The protein below binds the small molecule below.
Small molecule (SMILES): Nc1ncnc2c1ncn2[C@@H]1O[C@H](CO[P](=O)(O)O[P](=O)(O)NP(=O)(O)O)[C@@H](O)[C@H]1O

Sequence of chain 1.M:
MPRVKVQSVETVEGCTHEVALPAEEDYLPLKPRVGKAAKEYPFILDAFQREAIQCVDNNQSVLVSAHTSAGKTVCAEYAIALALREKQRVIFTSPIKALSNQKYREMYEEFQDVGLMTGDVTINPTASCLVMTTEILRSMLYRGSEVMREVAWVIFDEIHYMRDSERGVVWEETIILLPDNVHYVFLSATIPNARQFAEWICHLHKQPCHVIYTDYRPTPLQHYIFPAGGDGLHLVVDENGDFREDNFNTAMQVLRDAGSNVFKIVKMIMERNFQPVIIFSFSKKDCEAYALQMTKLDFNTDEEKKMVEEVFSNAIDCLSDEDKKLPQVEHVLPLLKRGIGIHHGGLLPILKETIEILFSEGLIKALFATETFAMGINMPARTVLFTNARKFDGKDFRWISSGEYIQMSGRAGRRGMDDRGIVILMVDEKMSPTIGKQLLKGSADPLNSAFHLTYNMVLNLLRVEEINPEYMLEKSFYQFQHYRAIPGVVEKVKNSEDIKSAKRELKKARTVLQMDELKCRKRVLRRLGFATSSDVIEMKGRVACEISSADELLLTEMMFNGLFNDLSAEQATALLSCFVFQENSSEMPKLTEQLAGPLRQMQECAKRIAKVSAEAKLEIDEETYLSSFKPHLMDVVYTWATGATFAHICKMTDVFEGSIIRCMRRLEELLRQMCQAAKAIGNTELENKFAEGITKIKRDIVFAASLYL

Binding-site contacts:
Ligand atom C8 contacts residue PHE141 of chain 1.M at 4.3 Å (hydrophobic).
Ligand atom N3B contacts residue SER167 of chain 1.M at 4.0 Å.
Ligand atom O1B contacts residue THR171 of chain 1.M at 3.2 Å (h-bond).
Ligand atom O2A contacts residue ASN493 of chain 1.M at 3.2 Å.
Ligand atom N7 contacts residue GLN147 of chain 1.M at 4.1 Å.
Ligand atom C2 contacts residue ARG530 of chain 1.M at 3.5 Å.
Ligand atom C5 contacts residue ARG530 of chain 1.M at 3.7 Å.
Ligand atom O1A contacts residue ASN493 of chain 1.M at 2.8 Å (h-bond).
Ligand atom C1' contacts residue ARG530 of chain 1.M at 4.1 Å.
Ligand atom C6 contacts residue ARG530 of chain 1.M at 3.8 Å.
Ligand atom O3A contacts residue GLY169 of chain 1.M at 4.1 Å.
Ligand atom N7 contacts residue GLY169 of chain 1.M at 3.4 Å.
Ligand atom N6 contacts residue ARG530 of chain 1.M at 4.3 Å.
Ligand atom N6 contacts residue GLN147 of chain 1.M at 3.9 Å.
Ligand atom C4 contacts residue PHE141 of chain 1.M at 4.0 Å (hydrophobic).
Ligand atom N7 contacts residue ARG530 of chain 1.M at 4.1 Å.
Ligand atom O2B contacts residue THR171 of chain 1.M at 2.1 Å (h-bond).
Ligand atom PB contacts residue LYS170 of chain 1.M at 4.0 Å.
Ligand atom C8 contacts residue GLY169 of chain 1.M at 3.8 Å.
Ligand atom PB contacts residue GLY169 of chain 1.M at 4.2 Å.
Ligand atom C2 contacts residue PHE141 of chain 1.M at 4.1 Å (hydrophobic).
Ligand atom C8 contacts residue ARG530 of chain 1.M at 4.2 Å.
Ligand atom N6 contacts residue PHE141 of chain 1.M at 3.1 Å.
Ligand atom N9 contacts residue ARG530 of chain 1.M at 3.7 Å.
Ligand atom PA contacts residue ASN493 of chain 1.M at 3.8 Å.
Ligand atom C4 contacts residue ARG530 of chain 1.M at 3.3 Å.
Ligand atom N3B contacts residue THR166 of chain 1.M at 3.9 Å.
Ligand atom PB contacts residue THR171 of chain 1.M at 3.3 Å.
Ligand atom O1B contacts residue LYS170 of chain 1.M at 2.4 Å (salt-bridge).
Ligand atom N3 contacts residue PHE141 of chain 1.M at 4.2 Å.
Ligand atom N1 contacts residue ARG530 of chain 1.M at 3.5 Å (salt-bridge).
Ligand atom N1 contacts residue PHE141 of chain 1.M at 3.5 Å.
Ligand atom N7 contacts residue PHE141 of chain 1.M at 3.8 Å.
Ligand atom N3 contacts residue ARG530 of chain 1.M at 3.0 Å.
Ligand atom N3B contacts residue THR171 of chain 1.M at 4.2 Å.
Ligand atom O1B contacts residue ALA168 of chain 1.M at 4.2 Å.
Ligand atom C5 contacts residue PHE141 of chain 1.M at 3.5 Å (hydrophobic).
Ligand atom O1B contacts residue GLY169 of chain 1.M at 3.0 Å.
Ligand atom N6 contacts residue ASP144 of chain 1.M at 4.2 Å.
Ligand atom C6 contacts residue PHE141 of chain 1.M at 3.2 Å (hydrophobic).